This small molecule binds to this protein.
Small molecule (SMILES): Cc1c2c(n3c1CCCN1CCC[C@@H]1CNc1cc-3ccc1C(N)=O)CC(C)(C)CC2=O

Sequence of chain 1.A:
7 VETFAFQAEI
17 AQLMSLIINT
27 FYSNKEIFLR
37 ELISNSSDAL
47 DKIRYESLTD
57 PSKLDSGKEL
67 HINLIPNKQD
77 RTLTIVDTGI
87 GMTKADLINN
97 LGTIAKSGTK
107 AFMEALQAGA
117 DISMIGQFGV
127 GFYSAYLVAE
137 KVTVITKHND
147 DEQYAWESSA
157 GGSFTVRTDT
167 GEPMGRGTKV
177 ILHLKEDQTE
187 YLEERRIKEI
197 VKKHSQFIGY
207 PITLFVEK

Binding-site contacts:
Ligand atom C4 contacts residue PHE128 of chain 1.A at 4.0 Å (hydrophobic).
Ligand atom C13 contacts residue PHE128 of chain 1.A at 4.1 Å (hydrophobic).
Ligand atom N4 contacts residue SER42 of chain 1.A at 3.8 Å.
Ligand atom C17 contacts residue MET88 of chain 1.A at 3.7 Å (hydrophobic).
Ligand atom N4 contacts residue ASN41 of chain 1.A at 4.0 Å.
Ligand atom C7 contacts residue PHE128 of chain 1.A at 3.8 Å (hydrophobic).
Ligand atom C10 contacts residue LEU97 of chain 1.A at 3.6 Å (hydrophobic).
Ligand atom N4 contacts residue THR174 of chain 1.A at 3.8 Å.
Ligand atom C9 contacts residue PHE128 of chain 1.A at 3.9 Å (hydrophobic).
Ligand atom C20 contacts residue ALA45 of chain 1.A at 3.9 Å (hydrophobic).
Ligand atom C14 contacts residue ASN41 of chain 1.A at 3.8 Å.
Ligand atom O1 contacts residue ALA101 of chain 1.A at 4.1 Å.
Ligand atom O2 contacts residue THR174 of chain 1.A at 3.4 Å (h-bond).
Ligand atom N4 contacts residue ASP83 of chain 1.A at 2.9 Å (salt-bridge).
Ligand atom C15 contacts residue MET88 of chain 1.A at 3.9 Å (hydrophobic).
Ligand atom C26 contacts residue ALA45 of chain 1.A at 3.9 Å (hydrophobic).
Ligand atom C6 contacts residue PHE128 of chain 1.A at 4.1 Å (hydrophobic).
Ligand atom C13 contacts residue ASN41 of chain 1.A at 3.7 Å.
Ligand atom C26 contacts residue ASP83 of chain 1.A at 3.8 Å.
Ligand atom C11 contacts residue TRP152 of chain 1.A at 3.6 Å (hydrophobic).
Ligand atom C21 contacts residue ASP44 of chain 1.A at 3.9 Å.
Ligand atom C11 contacts residue PHE128 of chain 1.A at 4.0 Å (hydrophobic).
Ligand atom C1 contacts residue ALA101 of chain 1.A at 4.1 Å (hydrophobic).
Ligand atom C23 contacts residue LEU97 of chain 1.A at 3.4 Å (hydrophobic).
Ligand atom N2 contacts residue MET88 of chain 1.A at 3.9 Å.
Ligand atom C10 contacts residue LEU93 of chain 1.A at 4.1 Å (hydrophobic).
Ligand atom C6 contacts residue TYR129 of chain 1.A at 3.4 Å (hydrophobic).
Ligand atom O1 contacts residue TYR129 of chain 1.A at 2.8 Å (h-bond).
Ligand atom C26 contacts residue ASN41 of chain 1.A at 4.0 Å.
Ligand atom O2 contacts residue ASP83 of chain 1.A at 3.9 Å.
Ligand atom C1 contacts residue GLY125 of chain 1.A at 3.6 Å.
Ligand atom O2 contacts residue ALA45 of chain 1.A at 3.1 Å.
Ligand atom C26 contacts residue THR174 of chain 1.A at 3.8 Å.
Ligand atom C10 contacts residue MET88 of chain 1.A at 4.0 Å (hydrophobic).
Ligand atom C24 contacts residue LEU97 of chain 1.A at 4.0 Å (hydrophobic).
Ligand atom C18 contacts residue MET88 of chain 1.A at 3.5 Å (hydrophobic).
Ligand atom C7 contacts residue TYR129 of chain 1.A at 3.4 Å (hydrophobic).
Ligand atom N2 contacts residue ALA45 of chain 1.A at 4.1 Å.
Ligand atom C1 contacts residue LEU97 of chain 1.A at 4.1 Å (hydrophobic).
Ligand atom C16 contacts residue MET88 of chain 1.A at 3.7 Å (hydrophobic).